Sequence of chain 1.A:
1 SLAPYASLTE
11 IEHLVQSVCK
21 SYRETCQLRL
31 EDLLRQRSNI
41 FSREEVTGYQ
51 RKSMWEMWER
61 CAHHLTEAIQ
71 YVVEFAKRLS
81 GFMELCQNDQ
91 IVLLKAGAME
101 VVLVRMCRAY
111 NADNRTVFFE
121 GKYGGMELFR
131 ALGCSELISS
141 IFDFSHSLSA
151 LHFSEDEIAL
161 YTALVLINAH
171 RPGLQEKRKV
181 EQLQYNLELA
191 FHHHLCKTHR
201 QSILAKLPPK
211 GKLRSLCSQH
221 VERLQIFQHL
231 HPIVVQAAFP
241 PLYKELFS

This small molecule binds to this protein.
Small molecule (SMILES): CS(=O)(=O)c1ccc(CNC(=O)c2cc3c(s2)C2(CCN(Cc4ccccc4Cl)CC2)OCC3)cc1

Binding-site contacts:
Ligand atom O3 contacts residue GLN27 of chain 1.A at 3.5 Å.
Ligand atom C11 contacts residue MET106 of chain 1.A at 3.7 Å (hydrophobic).
Ligand atom C9 contacts residue MET106 of chain 1.A at 3.7 Å (hydrophobic).
Ligand atom O2 contacts residue ARG108 of chain 1.A at 3.1 Å (salt-bridge).
Ligand atom C10 contacts residue MET106 of chain 1.A at 3.3 Å (hydrophobic).
Ligand atom O2 contacts residue ARG105 of chain 1.A at 3.5 Å (salt-bridge).
Ligand atom O3 contacts residue LEU28 of chain 1.A at 3.1 Å (h-bond).
Ligand atom C16 contacts residue ALA109 of chain 1.A at 3.5 Å (hydrophobic).
Ligand atom C24 contacts residue CYS134 of chain 1.A at 3.6 Å (hydrophobic).
Ligand atom C20 contacts residue GLN27 of chain 1.A at 3.6 Å.
Ligand atom O1 contacts residue HIS64 of chain 1.A at 3.6 Å.
Ligand atom C11 contacts residue PHE118 of chain 1.A at 3.6 Å (hydrophobic).
Ligand atom C15 contacts residue ALA109 of chain 1.A at 3.7 Å (hydrophobic).
Ligand atom C contacts residue HIS220 of chain 1.A at 3.9 Å.
Ligand atom C19 contacts residue LEU28 of chain 1.A at 3.6 Å (hydrophobic).
Ligand atom CL contacts residue LEU65 of chain 1.A at 3.7 Å.
Ligand atom C24 contacts residue LEU137 of chain 1.A at 3.8 Å (hydrophobic).
Ligand atom C12 contacts residue MET106 of chain 1.A at 3.6 Å (hydrophobic).
Ligand atom C16 contacts residue MET106 of chain 1.A at 3.5 Å (hydrophobic).
Ligand atom O3 contacts residue ARG108 of chain 1.A at 3.2 Å (salt-bridge).
Ligand atom CL contacts residue HIS220 of chain 1.A at 3.7 Å.
Ligand atom C19 contacts residue GLN27 of chain 1.A at 3.4 Å.
Ligand atom C15 contacts residue MET106 of chain 1.A at 3.8 Å (hydrophobic).
Ligand atom C26 contacts residue TRP58 of chain 1.A at 3.6 Å (hydrophobic).
Ligand atom C1 contacts residue HIS220 of chain 1.A at 3.7 Å.
Ligand atom O3 contacts residue CYS26 of chain 1.A at 3.0 Å (h-bond).
Ligand atom O1 contacts residue MET106 of chain 1.A at 3.7 Å.
Ligand atom S contacts residue MET106 of chain 1.A at 3.2 Å.
Ligand atom C13 contacts residue PHE118 of chain 1.A at 3.4 Å (hydrophobic).
Ligand atom CL contacts residue CYS61 of chain 1.A at 3.8 Å.
Ligand atom S1 contacts residue ARG108 of chain 1.A at 3.6 Å.
Ligand atom C23 contacts residue LEU137 of chain 1.A at 3.6 Å (hydrophobic).
Ligand atom O2 contacts residue LEU33 of chain 1.A at 3.8 Å.
Ligand atom C18 contacts residue GLN27 of chain 1.A at 3.3 Å.
Ligand atom N1 contacts residue PHE119 of chain 1.A at 3.9 Å.
Ligand atom C25 contacts residue TRP58 of chain 1.A at 3.5 Å (hydrophobic).
Ligand atom N1 contacts residue PHE118 of chain 1.A at 2.8 Å (h-bond).
Ligand atom C15 contacts residue PHE118 of chain 1.A at 3.8 Å (hydrophobic).
Ligand atom C7 contacts residue VAL117 of chain 1.A at 3.7 Å (hydrophobic).
Ligand atom C20 contacts residue LEU28 of chain 1.A at 3.7 Å (hydrophobic).